Sequence of chain 1.A:
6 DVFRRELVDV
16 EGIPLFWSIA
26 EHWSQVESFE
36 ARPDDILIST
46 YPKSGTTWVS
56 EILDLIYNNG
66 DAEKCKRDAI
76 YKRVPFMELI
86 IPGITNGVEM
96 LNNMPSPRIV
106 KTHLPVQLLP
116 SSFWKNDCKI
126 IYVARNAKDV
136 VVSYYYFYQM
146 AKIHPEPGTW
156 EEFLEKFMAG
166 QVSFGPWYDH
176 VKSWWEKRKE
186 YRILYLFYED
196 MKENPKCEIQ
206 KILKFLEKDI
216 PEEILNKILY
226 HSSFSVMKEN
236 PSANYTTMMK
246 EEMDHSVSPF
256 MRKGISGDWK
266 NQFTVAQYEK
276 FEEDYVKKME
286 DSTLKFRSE

The small molecule below binds the protein below.
Small molecule (SMILES): Nc1ncnc2c1ncn2[C@@H]1O[C@H](COP(=O)(O)O)[C@@H](OP(=O)(O)O)[C@H]1O

Binding-site contacts:
Ligand atom O2' contacts residue GLY259 of chain 1.A at 3.6 Å (h-bond).
Ligand atom N3 contacts residue TYR193 of chain 1.A at 2.8 Å (h-bond).
Ligand atom C6 contacts residue TRP53 of chain 1.A at 3.4 Å (hydrophobic).
Ligand atom N6 contacts residue MET232 of chain 1.A at 3.3 Å (h-bond).
Ligand atom O6P contacts residue THR51 of chain 1.A at 3.4 Å (h-bond).
Ligand atom O4P contacts residue PHE255 of chain 1.A at 3.4 Å.
Ligand atom N3 contacts residue GLY259 of chain 1.A at 3.5 Å.
Ligand atom C2 contacts residue TRP53 of chain 1.A at 3.4 Å (hydrophobic).
Ligand atom P2 contacts residue LYS48 of chain 1.A at 3.6 Å.
Ligand atom O2' contacts residue ARG257 of chain 1.A at 3.3 Å (salt-bridge).
Ligand atom N1 contacts residue PHE229 of chain 1.A at 3.6 Å.
Ligand atom P1 contacts residue SER138 of chain 1.A at 3.5 Å.
Ligand atom C2 contacts residue GLY259 of chain 1.A at 3.6 Å.
Ligand atom O2' contacts residue PHE229 of chain 1.A at 3.5 Å.
Ligand atom O5P contacts residue THR51 of chain 1.A at 2.6 Å (h-bond).
Ligand atom O1P contacts residue ARG257 of chain 1.A at 3.2 Å (salt-bridge).
Ligand atom O2P contacts residue ARG257 of chain 1.A at 3.0 Å (salt-bridge).
Ligand atom O6P contacts residue THR52 of chain 1.A at 2.7 Å (h-bond).
Ligand atom O5P contacts residue GLY50 of chain 1.A at 3.1 Å (h-bond).
Ligand atom O3P contacts residue GLY259 of chain 1.A at 2.9 Å (h-bond).
Ligand atom O3' contacts residue ARG130 of chain 1.A at 3.2 Å (salt-bridge).
Ligand atom O4P contacts residue LYS48 of chain 1.A at 2.7 Å (salt-bridge).
Ligand atom N1 contacts residue TRP53 of chain 1.A at 3.3 Å.
Ligand atom N7 contacts residue MET256 of chain 1.A at 3.4 Å (h-bond).
Ligand atom O2P contacts residue SER138 of chain 1.A at 2.7 Å (h-bond).
Ligand atom C8 contacts residue MET256 of chain 1.A at 3.3 Å (hydrophobic).
Ligand atom O3' contacts residue SER138 of chain 1.A at 3.5 Å (h-bond).
Ligand atom N6 contacts residue TRP53 of chain 1.A at 3.2 Å.
Ligand atom C2 contacts residue TYR193 of chain 1.A at 3.4 Å (hydrophobic).
Ligand atom O3P contacts residue LYS258 of chain 1.A at 2.8 Å (salt-bridge).
Ligand atom P2 contacts residue THR51 of chain 1.A at 3.6 Å.
Ligand atom N6 contacts residue PHE229 of chain 1.A at 3.5 Å (h-bond).
Ligand atom O1P contacts residue ARG130 of chain 1.A at 2.9 Å (salt-bridge).
Ligand atom O5' contacts residue GLY50 of chain 1.A at 3.6 Å (h-bond).
Ligand atom O5P contacts residue LYS48 of chain 1.A at 3.2 Å (salt-bridge).
Ligand atom N6 contacts residue SER227 of chain 1.A at 2.8 Å (h-bond).
Ligand atom O5' contacts residue LYS48 of chain 1.A at 3.3 Å.
Ligand atom N6 contacts residue SER228 of chain 1.A at 3.6 Å.
Ligand atom O3P contacts residue ARG257 of chain 1.A at 3.4 Å.
Ligand atom O5P contacts residue SER49 of chain 1.A at 3.1 Å (h-bond).